The protein below binds the small molecule below.
Small molecule (SMILES): CC(=O)N[C@@H]1[C@@H](O)[C@H](O)[C@@H](CO)O[C@H]1O

Sequence of chain 1.A:
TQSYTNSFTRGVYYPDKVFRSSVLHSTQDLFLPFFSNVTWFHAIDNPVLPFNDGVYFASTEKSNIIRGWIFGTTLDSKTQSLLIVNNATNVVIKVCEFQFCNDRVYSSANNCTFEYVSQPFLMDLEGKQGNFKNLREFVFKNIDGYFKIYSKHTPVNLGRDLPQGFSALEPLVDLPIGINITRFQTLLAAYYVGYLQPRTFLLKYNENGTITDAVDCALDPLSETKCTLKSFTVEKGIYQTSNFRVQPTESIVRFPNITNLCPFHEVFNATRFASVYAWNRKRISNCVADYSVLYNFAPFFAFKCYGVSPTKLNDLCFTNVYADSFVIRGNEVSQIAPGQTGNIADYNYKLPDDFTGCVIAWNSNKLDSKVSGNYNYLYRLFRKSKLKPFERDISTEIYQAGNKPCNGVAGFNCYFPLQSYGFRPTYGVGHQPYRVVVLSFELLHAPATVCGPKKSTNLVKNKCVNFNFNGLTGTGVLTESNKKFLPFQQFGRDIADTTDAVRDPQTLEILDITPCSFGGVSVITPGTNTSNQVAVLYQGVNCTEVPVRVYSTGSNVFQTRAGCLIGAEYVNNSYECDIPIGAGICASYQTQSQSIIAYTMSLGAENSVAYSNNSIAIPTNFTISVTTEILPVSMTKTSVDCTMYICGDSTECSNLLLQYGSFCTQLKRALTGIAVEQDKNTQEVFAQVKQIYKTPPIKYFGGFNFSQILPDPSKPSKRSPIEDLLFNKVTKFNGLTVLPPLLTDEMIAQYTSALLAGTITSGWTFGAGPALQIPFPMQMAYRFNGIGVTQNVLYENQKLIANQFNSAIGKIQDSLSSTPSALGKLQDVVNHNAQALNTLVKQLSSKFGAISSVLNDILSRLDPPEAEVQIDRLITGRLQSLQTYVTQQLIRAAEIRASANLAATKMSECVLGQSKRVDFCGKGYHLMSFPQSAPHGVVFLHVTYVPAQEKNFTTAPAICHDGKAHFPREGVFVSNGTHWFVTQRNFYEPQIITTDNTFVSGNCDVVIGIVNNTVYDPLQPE

Binding-site contacts:
Ligand atom C5 contacts residue ASN119 of chain 1.A at 3.7 Å.
Ligand atom C5 contacts residue ASN122 of chain 1.A at 4.4 Å.
Ligand atom C3 contacts residue ASN119 of chain 1.A at 3.8 Å.
Ligand atom C1 contacts residue ASN122 of chain 1.A at 4.0 Å.
Ligand atom O6 contacts residue THR121 of chain 1.A at 4.3 Å.
Ligand atom C6 contacts residue THR121 of chain 1.A at 3.4 Å.
Ligand atom C2 contacts residue ASN122 of chain 1.A at 4.1 Å.
Ligand atom O5 contacts residue ASN119 of chain 1.A at 2.4 Å (h-bond).
Ligand atom C8 contacts residue VAL124 of chain 1.A at 4.3 Å (hydrophobic).
Ligand atom O5 contacts residue ASN122 of chain 1.A at 3.5 Å (h-bond).
Ligand atom C1 contacts residue ASN119 of chain 1.A at 1.4 Å.
Ligand atom O7 contacts residue ASN119 of chain 1.A at 4.4 Å.
Ligand atom C2 contacts residue ASN119 of chain 1.A at 2.5 Å.
Ligand atom O5 contacts residue THR121 of chain 1.A at 3.5 Å (h-bond).
Ligand atom C4 contacts residue ASN119 of chain 1.A at 4.2 Å.
Ligand atom C7 contacts residue ASN119 of chain 1.A at 3.9 Å.
Ligand atom C5 contacts residue THR121 of chain 1.A at 4.1 Å.
Ligand atom N2 contacts residue ASN119 of chain 1.A at 2.9 Å (h-bond).